Sequence of chain 1.A:
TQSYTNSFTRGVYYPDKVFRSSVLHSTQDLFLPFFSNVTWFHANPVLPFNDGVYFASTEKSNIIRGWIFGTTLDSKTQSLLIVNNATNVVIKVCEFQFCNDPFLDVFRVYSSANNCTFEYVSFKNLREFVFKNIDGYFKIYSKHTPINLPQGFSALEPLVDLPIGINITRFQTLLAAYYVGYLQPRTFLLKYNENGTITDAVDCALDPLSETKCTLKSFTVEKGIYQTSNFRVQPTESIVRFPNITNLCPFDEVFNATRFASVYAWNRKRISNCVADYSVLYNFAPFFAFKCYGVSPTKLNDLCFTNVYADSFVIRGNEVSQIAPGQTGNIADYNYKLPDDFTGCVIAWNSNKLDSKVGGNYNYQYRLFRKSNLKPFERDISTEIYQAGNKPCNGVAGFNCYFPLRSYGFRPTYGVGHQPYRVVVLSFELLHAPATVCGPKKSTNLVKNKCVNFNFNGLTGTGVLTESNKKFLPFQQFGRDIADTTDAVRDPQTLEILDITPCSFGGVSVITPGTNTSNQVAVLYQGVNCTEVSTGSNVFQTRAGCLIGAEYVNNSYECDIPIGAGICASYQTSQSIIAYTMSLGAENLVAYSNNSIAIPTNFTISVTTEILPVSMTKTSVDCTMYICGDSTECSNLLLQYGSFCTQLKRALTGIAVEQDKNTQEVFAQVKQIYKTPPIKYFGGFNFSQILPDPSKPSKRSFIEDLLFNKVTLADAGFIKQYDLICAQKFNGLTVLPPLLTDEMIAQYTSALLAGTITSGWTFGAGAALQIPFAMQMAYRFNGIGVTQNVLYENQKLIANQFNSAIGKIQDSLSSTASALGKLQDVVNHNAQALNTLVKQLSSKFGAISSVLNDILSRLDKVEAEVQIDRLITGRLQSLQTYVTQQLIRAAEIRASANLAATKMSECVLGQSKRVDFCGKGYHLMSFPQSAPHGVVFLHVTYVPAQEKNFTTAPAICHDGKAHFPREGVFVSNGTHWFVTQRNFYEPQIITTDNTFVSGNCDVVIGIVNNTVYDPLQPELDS

Binding-site contacts:
Ligand atom C3 contacts residue TYR25 of chain 1.A at 4.2 Å (hydrophobic).
Ligand atom C1 contacts residue TYR25 of chain 1.A at 3.7 Å (hydrophobic).
Ligand atom C6 contacts residue TYR25 of chain 1.A at 4.5 Å (hydrophobic).
Ligand atom C5 contacts residue TYR25 of chain 1.A at 4.0 Å (hydrophobic).
Ligand atom O5 contacts residue TYR25 of chain 1.A at 4.0 Å.
Ligand atom C4 contacts residue ASN58 of chain 1.A at 4.2 Å.
Ligand atom C8 contacts residue ASN58 of chain 1.A at 4.0 Å.
Ligand atom C3 contacts residue ASN58 of chain 1.A at 3.8 Å.
Ligand atom N2 contacts residue ASN58 of chain 1.A at 2.8 Å (h-bond).
Ligand atom O6 contacts residue TYR25 of chain 1.A at 4.0 Å.
Ligand atom C8 contacts residue ASN27 of chain 1.A at 3.4 Å.
Ligand atom C2 contacts residue ASN58 of chain 1.A at 2.5 Å.
Ligand atom C5 contacts residue ASN58 of chain 1.A at 3.7 Å.
Ligand atom C1 contacts residue ASN58 of chain 1.A at 1.4 Å.
Ligand atom C2 contacts residue TYR25 of chain 1.A at 4.3 Å (hydrophobic).
Ligand atom O5 contacts residue ASN58 of chain 1.A at 2.4 Å (h-bond).
Ligand atom N2 contacts residue TYR25 of chain 1.A at 4.1 Å.
Ligand atom C7 contacts residue ASN58 of chain 1.A at 3.8 Å.

The small molecule below binds the protein below.
Small molecule (SMILES): CC(=O)N[C@@H]1[C@@H](O)[C@H](O)[C@@H](CO)O[C@H]1O